Binding-site contacts:
Ligand atom C5 contacts residue ALA33 of chain 3.A at 4.3 Å (hydrophobic).
Ligand atom C6 contacts residue ALA33 of chain 3.A at 3.9 Å (hydrophobic).
Ligand atom O6 contacts residue THR34 of chain 3.A at 3.7 Å.
Ligand atom C7 contacts residue ASN32 of chain 3.A at 3.2 Å.
Ligand atom C2 contacts residue ASN32 of chain 3.A at 2.5 Å.
Ligand atom C3 contacts residue ASN32 of chain 3.A at 3.8 Å.
Ligand atom C4 contacts residue ASN32 of chain 3.A at 4.3 Å.
Ligand atom O7 contacts residue ASN32 of chain 3.A at 3.3 Å (h-bond).
Ligand atom O5 contacts residue ALA33 of chain 3.A at 3.5 Å (h-bond).
Ligand atom C6 contacts residue ASN32 of chain 3.A at 4.5 Å.
Ligand atom C8 contacts residue ASN32 of chain 3.A at 4.3 Å.
Ligand atom O6 contacts residue ALA33 of chain 3.A at 3.0 Å (h-bond).
Ligand atom O5 contacts residue ASN32 of chain 3.A at 2.4 Å (h-bond).
Ligand atom C1 contacts residue ASN32 of chain 3.A at 1.4 Å.
Ligand atom N2 contacts residue ASN32 of chain 3.A at 2.9 Å (h-bond).
Ligand atom C5 contacts residue ASN32 of chain 3.A at 3.7 Å.

Sequence of chain 3.A:
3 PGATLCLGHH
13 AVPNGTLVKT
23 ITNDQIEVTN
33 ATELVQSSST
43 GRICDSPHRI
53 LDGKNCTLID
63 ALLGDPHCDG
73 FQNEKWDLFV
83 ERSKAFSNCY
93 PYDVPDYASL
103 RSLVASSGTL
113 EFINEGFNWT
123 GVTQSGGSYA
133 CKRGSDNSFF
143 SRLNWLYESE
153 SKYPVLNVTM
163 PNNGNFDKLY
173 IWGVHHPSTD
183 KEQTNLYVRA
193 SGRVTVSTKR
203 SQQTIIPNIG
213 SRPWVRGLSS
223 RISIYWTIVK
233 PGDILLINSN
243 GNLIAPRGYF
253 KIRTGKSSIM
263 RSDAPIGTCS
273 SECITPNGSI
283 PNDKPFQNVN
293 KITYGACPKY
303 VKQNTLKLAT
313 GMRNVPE

A protein and the small-molecule ligand that binds it are described below.
Small molecule (SMILES): CC(=O)N[C@H]1[C@H](O[C@H]2[C@H](O)[C@@H](NC(C)=O)CO[C@@H]2CO)O[C@H](CO)[C@@H](O)[C@@H]1O